Sequence of chain 1.D:
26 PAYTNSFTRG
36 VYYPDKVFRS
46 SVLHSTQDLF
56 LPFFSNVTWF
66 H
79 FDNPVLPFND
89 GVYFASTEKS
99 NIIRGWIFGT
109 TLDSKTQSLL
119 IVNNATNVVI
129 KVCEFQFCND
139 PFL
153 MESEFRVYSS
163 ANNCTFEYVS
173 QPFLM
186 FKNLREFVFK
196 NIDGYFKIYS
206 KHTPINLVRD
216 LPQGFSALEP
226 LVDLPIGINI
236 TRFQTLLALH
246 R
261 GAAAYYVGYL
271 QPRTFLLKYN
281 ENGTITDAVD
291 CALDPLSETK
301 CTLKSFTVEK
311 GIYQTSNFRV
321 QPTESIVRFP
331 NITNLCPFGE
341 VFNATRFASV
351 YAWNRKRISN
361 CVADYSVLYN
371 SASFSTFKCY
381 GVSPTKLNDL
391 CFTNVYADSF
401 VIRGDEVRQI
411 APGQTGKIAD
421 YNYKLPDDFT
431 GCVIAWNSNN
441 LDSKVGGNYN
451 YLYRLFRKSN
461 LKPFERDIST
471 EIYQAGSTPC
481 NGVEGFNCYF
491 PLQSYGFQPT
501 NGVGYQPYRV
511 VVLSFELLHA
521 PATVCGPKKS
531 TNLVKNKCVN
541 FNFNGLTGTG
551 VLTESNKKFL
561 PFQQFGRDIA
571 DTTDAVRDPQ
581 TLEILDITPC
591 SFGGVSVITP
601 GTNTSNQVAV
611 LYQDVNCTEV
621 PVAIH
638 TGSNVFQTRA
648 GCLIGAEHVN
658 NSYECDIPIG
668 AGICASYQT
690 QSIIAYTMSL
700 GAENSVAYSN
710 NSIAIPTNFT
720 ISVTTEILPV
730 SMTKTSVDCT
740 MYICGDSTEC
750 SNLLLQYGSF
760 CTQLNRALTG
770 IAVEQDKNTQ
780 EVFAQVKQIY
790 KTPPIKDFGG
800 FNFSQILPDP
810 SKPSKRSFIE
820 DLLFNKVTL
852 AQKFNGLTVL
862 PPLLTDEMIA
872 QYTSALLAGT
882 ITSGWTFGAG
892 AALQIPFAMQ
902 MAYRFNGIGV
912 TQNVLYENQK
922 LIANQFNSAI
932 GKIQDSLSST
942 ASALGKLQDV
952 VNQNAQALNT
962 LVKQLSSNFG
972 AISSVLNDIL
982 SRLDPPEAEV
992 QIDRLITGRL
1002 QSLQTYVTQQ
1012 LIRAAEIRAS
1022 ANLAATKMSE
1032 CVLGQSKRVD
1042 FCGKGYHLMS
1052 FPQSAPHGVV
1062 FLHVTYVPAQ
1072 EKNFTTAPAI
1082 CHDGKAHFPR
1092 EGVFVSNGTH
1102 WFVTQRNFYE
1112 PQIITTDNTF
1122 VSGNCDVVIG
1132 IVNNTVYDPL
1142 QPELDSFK

Binding-site contacts:
Ligand atom C1 contacts residue SER803 of chain 1.D at 3.6 Å.
Ligand atom O5 contacts residue ASN801 of chain 1.D at 2.4 Å (h-bond).
Ligand atom C4 contacts residue ASN801 of chain 1.D at 4.2 Å.
Ligand atom C2 contacts residue ASN801 of chain 1.D at 2.5 Å.
Ligand atom N2 contacts residue ASN801 of chain 1.D at 2.9 Å (h-bond).
Ligand atom O5 contacts residue SER803 of chain 1.D at 3.8 Å.
Ligand atom C7 contacts residue ASN801 of chain 1.D at 3.2 Å.
Ligand atom C8 contacts residue ASN801 of chain 1.D at 4.1 Å.
Ligand atom O7 contacts residue ASN801 of chain 1.D at 3.1 Å (h-bond).
Ligand atom C5 contacts residue ASN801 of chain 1.D at 3.7 Å.
Ligand atom C3 contacts residue ASN801 of chain 1.D at 3.8 Å.
Ligand atom C1 contacts residue ASN801 of chain 1.D at 1.4 Å.
Ligand atom C5 contacts residue SER803 of chain 1.D at 3.8 Å.

This protein binds this small molecule.
Small molecule (SMILES): CC(=O)N[C@@H]1[C@@H](O)[C@H](O)[C@@H](CO)O[C@H]1O